Binding-site contacts:
Ligand atom C5 contacts residue SER449 of chain 1.C at 3.6 Å.
Ligand atom C3 contacts residue SER449 of chain 1.C at 1.6 Å.
Ligand atom O1A contacts residue SER449 of chain 1.C at 3.1 Å.
Ligand atom C2 contacts residue SER449 of chain 1.C at 1.4 Å.
Ligand atom N5 contacts residue SER449 of chain 1.C at 4.2 Å.
Ligand atom O4 contacts residue SER452 of chain 1.C at 3.1 Å (h-bond).
Ligand atom O1B contacts residue LYS467 of chain 1.C at 4.5 Å.
Ligand atom O4 contacts residue SER449 of chain 1.C at 3.6 Å.
Ligand atom C3 contacts residue VAL447 of chain 1.C at 4.4 Å (hydrophobic).
Ligand atom O1B contacts residue SER449 of chain 1.C at 2.6 Å (h-bond).
Ligand atom O8 contacts residue SER449 of chain 1.C at 4.4 Å.
Ligand atom O1B contacts residue VAL447 of chain 1.C at 3.3 Å.
Ligand atom O1A contacts residue LYS467 of chain 1.C at 4.0 Å.
Ligand atom C3 contacts residue SER452 of chain 1.C at 4.1 Å.
Ligand atom O6 contacts residue SER449 of chain 1.C at 2.9 Å (h-bond).
Ligand atom C1 contacts residue VAL447 of chain 1.C at 4.4 Å (hydrophobic).
Ligand atom C5 contacts residue GLY451 of chain 1.C at 4.3 Å.
Ligand atom C4 contacts residue SER449 of chain 1.C at 2.6 Å.
Ligand atom O4 contacts residue GLY451 of chain 1.C at 3.5 Å.
Ligand atom C6 contacts residue SER449 of chain 1.C at 3.5 Å.
Ligand atom C1 contacts residue SER449 of chain 1.C at 2.2 Å.
Ligand atom C4 contacts residue GLY451 of chain 1.C at 3.7 Å.
Ligand atom C4 contacts residue SER452 of chain 1.C at 3.4 Å.

This small molecule binds to this protein.
Small molecule (SMILES): C[C@H](O)[C@H](N)[C@@H]1O[C@](O)(C(=O)O)C[C@H](O)[C@@H]1N

Sequence of chain 1.C:
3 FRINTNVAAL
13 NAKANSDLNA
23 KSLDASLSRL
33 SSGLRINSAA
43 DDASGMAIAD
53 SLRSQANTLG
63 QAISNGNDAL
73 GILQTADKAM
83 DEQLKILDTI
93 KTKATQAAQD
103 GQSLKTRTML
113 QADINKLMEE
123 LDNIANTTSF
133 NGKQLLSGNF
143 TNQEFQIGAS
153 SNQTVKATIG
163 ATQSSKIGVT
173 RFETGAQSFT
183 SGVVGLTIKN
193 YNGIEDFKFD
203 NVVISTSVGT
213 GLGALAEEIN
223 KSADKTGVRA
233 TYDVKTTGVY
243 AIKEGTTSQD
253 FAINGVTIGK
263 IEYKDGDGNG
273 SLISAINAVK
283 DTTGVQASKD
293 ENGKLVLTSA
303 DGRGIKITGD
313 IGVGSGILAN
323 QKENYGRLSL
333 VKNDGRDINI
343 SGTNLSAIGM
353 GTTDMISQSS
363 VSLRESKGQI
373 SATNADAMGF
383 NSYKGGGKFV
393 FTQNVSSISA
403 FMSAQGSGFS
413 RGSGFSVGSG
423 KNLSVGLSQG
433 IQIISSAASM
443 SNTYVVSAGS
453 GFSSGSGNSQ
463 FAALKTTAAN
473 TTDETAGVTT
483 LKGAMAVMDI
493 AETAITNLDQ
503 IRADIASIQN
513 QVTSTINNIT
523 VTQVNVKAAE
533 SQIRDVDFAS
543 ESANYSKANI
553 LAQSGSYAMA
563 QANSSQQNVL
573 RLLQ